Binding-site contacts:
Ligand atom CAB contacts residue ILE41 of chain 1.H at 3.9 Å (hydrophobic).
Ligand atom NAW contacts residue ILE216 of chain 1.H at 3.6 Å.
Ligand atom NAO contacts residue ILE216 of chain 1.H at 3.6 Å.
Ligand atom N1 contacts residue PHE54 of chain 1.H at 3.7 Å.
Ligand atom CAI contacts residue ILE206 of chain 1.H at 3.9 Å (hydrophobic).
Ligand atom CAR contacts residue ACT1 of chain 1.NB at 3.8 Å.
Ligand atom CAC contacts residue ILE216 of chain 1.H at 4.0 Å (hydrophobic).
Ligand atom NAD contacts residue ILE102 of chain 1.H at 2.9 Å (h-bond).
Ligand atom CAT contacts residue ACT1 of chain 1.NB at 3.5 Å.
Ligand atom CAC contacts residue ASP217 of chain 1.H at 3.4 Å.
Ligand atom C2 contacts residue ILE216 of chain 1.H at 3.6 Å (hydrophobic).
Ligand atom N3 contacts residue ILE216 of chain 1.H at 3.7 Å.
Ligand atom C4 contacts residue PHE54 of chain 1.H at 3.7 Å (hydrophobic).
Ligand atom N3 contacts residue PHE54 of chain 1.H at 3.6 Å.
Ligand atom N1 contacts residue ILE102 of chain 1.H at 3.0 Å (h-bond).
Ligand atom N1 contacts residue ILE216 of chain 1.H at 3.8 Å.
Ligand atom C4 contacts residue ILE216 of chain 1.H at 3.8 Å (hydrophobic).
Ligand atom CAG contacts residue THR106 of chain 1.H at 4.0 Å.
Ligand atom C2 contacts residue THR100 of chain 1.H at 4.0 Å.
Ligand atom C2 contacts residue PHE54 of chain 1.H at 3.7 Å (hydrophobic).
Ligand atom C5 contacts residue PHE54 of chain 1.H at 3.4 Å (hydrophobic).
Ligand atom CAL contacts residue PHE54 of chain 1.H at 3.7 Å (hydrophobic).
Ligand atom NAD contacts residue PHE54 of chain 1.H at 3.9 Å.
Ligand atom NAO contacts residue ACT1 of chain 1.NB at 3.8 Å.
Ligand atom CAS contacts residue ACT1 of chain 1.NB at 4.0 Å.
Ligand atom C6 contacts residue ILE102 of chain 1.H at 3.9 Å (hydrophobic).
Ligand atom N1 contacts residue ALA101 of chain 1.H at 3.6 Å.
Ligand atom CAR contacts residue ILE216 of chain 1.H at 3.5 Å (hydrophobic).
Ligand atom C2 contacts residue PRO83 of chain 1.H at 3.6 Å (hydrophobic).
Ligand atom CAR contacts residue PHE54 of chain 1.H at 4.0 Å (hydrophobic).
Ligand atom CAF contacts residue VAL34 of chain 1.H at 3.6 Å (hydrophobic).
Ligand atom CAF contacts residue ASP32 of chain 1.H at 3.5 Å.
Ligand atom C2 contacts residue ALA101 of chain 1.H at 3.9 Å (hydrophobic).
Ligand atom C6 contacts residue ILE216 of chain 1.H at 4.0 Å (hydrophobic).
Ligand atom CAQ contacts residue ACT1 of chain 1.NB at 3.3 Å.
Ligand atom CAI contacts residue ACT1 of chain 1.NB at 3.7 Å.
Ligand atom C5 contacts residue ILE216 of chain 1.H at 3.8 Å (hydrophobic).
Ligand atom C6 contacts residue PHE54 of chain 1.H at 3.5 Å (hydrophobic).
Ligand atom C2 contacts residue ILE102 of chain 1.H at 3.9 Å (hydrophobic).
Ligand atom CAA contacts residue PHE54 of chain 1.H at 3.7 Å (hydrophobic).

Sequence of chain 1.H:
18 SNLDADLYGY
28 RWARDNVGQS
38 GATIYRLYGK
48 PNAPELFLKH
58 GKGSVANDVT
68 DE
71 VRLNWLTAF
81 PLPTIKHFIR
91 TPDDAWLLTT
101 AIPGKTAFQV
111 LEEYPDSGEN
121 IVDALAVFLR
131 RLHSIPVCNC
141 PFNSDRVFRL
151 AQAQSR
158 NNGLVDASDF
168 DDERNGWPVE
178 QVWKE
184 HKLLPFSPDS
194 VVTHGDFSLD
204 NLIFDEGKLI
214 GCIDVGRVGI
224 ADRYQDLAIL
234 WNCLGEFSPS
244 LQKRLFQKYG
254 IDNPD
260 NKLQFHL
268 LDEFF

This protein binds this small molecule.
Small molecule (SMILES): CC(C)(C)n1nc(-c2cccc3ccccc23)c2c(N)ncnc21